Binding-site contacts:
Ligand atom O1G contacts residue LYS163 of chain 1.W at 2.7 Å (salt-bridge).
Ligand atom O2A contacts residue MG1 of chain 1.PB at 3.4 Å.
Ligand atom C5 contacts residue TYR345 of chain 1.W at 3.2 Å (hydrophobic).
Ligand atom N1 contacts residue TYR345 of chain 1.W at 3.4 Å.
Ligand atom O3G contacts residue ARG375 of chain 1.V at 3.4 Å (salt-bridge).
Ligand atom O2G contacts residue MG1 of chain 1.PB at 1.9 Å.
Ligand atom N6 contacts residue TYR345 of chain 1.W at 3.4 Å.
Ligand atom O1A contacts residue THR164 of chain 1.W at 3.1 Å (h-bond).
Ligand atom C4 contacts residue TYR345 of chain 1.W at 3.4 Å (hydrophobic).
Ligand atom O1A contacts residue LYS163 of chain 1.W at 3.3 Å (salt-bridge).
Ligand atom N3B contacts residue GLY160 of chain 1.W at 3.1 Å (h-bond).
Ligand atom O2B contacts residue THR164 of chain 1.W at 2.7 Å (h-bond).
Ligand atom PG contacts residue MG1 of chain 1.PB at 2.9 Å.
Ligand atom O2B contacts residue LYS163 of chain 1.W at 3.2 Å (salt-bridge).
Ligand atom N3B contacts residue MG1 of chain 1.PB at 3.0 Å.
Ligand atom PB contacts residue GLY160 of chain 1.W at 3.5 Å.
Ligand atom O2A contacts residue ARG375 of chain 1.V at 3.2 Å (salt-bridge).
Ligand atom N7 contacts residue VAL165 of chain 1.W at 3.5 Å.
Ligand atom O3G contacts residue ARG190 of chain 1.W at 3.1 Å (salt-bridge).
Ligand atom O3A contacts residue GLY162 of chain 1.W at 3.1 Å (h-bond).
Ligand atom O1A contacts residue VAL165 of chain 1.W at 2.8 Å (h-bond).
Ligand atom C2 contacts residue TYR345 of chain 1.W at 3.5 Å (hydrophobic).
Ligand atom O2G contacts residue THR164 of chain 1.W at 3.4 Å (h-bond).
Ligand atom C5' contacts residue ARG375 of chain 1.V at 3.4 Å.
Ligand atom O1B contacts residue GLY162 of chain 1.W at 3.2 Å (h-bond).
Ligand atom O3A contacts residue GLY160 of chain 1.W at 3.1 Å.
Ligand atom O1B contacts residue LYS163 of chain 1.W at 3.3 Å (salt-bridge).
Ligand atom O2G contacts residue GLU189 of chain 1.W at 3.1 Å (salt-bridge).
Ligand atom N6 contacts residue PHE418 of chain 1.W at 3.5 Å.
Ligand atom C6 contacts residue TYR345 of chain 1.W at 3.4 Å (hydrophobic).
Ligand atom PB contacts residue MG1 of chain 1.PB at 3.3 Å.
Ligand atom O2B contacts residue MG1 of chain 1.PB at 2.3 Å.
Ligand atom N9 contacts residue TYR345 of chain 1.W at 3.4 Å.
Ligand atom O1B contacts residue GLY160 of chain 1.W at 3.0 Å (h-bond).
Ligand atom N3B contacts residue ARG375 of chain 1.V at 2.8 Å (salt-bridge).
Ligand atom O1A contacts residue GLY162 of chain 1.W at 3.1 Å.
Ligand atom O1B contacts residue GLY158 of chain 1.W at 3.5 Å (h-bond).
Ligand atom C8 contacts residue GLY162 of chain 1.W at 3.4 Å.
Ligand atom O1B contacts residue VAL161 of chain 1.W at 3.0 Å (h-bond).
Ligand atom O3' contacts residue ARG375 of chain 1.V at 3.0 Å.

A small-molecule ligand and the protein it binds are described below.
Small molecule (SMILES): Nc1ncnc2c1ncn2[C@@H]1O[C@H](CO[P](=O)(O)O[P](=O)(O)NP(=O)(O)O)[C@@H](O)[C@H]1O

Sequence of chain 1.W:
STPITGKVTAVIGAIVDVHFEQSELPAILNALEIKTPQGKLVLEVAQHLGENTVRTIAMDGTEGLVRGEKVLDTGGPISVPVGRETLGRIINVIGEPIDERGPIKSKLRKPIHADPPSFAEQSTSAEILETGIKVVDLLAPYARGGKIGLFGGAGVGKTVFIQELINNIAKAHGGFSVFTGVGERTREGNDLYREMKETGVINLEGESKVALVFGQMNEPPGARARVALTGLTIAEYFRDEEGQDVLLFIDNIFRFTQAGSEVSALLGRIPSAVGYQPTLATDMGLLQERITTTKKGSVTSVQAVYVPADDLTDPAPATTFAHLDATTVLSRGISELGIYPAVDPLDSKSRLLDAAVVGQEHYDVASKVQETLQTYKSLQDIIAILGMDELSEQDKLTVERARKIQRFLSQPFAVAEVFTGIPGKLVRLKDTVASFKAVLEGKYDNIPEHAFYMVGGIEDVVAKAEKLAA

Sequence of chain 1.V:
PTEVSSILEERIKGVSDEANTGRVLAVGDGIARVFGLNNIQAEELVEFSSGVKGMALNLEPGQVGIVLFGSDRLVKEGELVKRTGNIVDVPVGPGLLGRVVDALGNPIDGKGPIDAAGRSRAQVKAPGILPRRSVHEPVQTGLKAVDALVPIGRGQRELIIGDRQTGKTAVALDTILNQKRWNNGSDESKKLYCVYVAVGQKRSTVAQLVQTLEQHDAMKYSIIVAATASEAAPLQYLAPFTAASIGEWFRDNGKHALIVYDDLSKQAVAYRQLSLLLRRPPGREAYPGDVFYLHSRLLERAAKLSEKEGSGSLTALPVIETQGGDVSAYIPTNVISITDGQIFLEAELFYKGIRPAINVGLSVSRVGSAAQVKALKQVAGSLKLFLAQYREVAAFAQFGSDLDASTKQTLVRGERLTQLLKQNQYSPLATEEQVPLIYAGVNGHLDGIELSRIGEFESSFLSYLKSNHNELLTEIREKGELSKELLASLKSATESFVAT